Sequence of chain 2.F:
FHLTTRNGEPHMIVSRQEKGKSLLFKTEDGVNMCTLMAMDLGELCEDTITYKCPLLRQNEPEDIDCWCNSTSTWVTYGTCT

The small molecule below binds the protein below.
Small molecule (SMILES): CC(=O)N[C@@H]1[C@@H](O)[C@H](O)[C@@H](CO)O[C@H]1O

Sequence of chain 2.E:
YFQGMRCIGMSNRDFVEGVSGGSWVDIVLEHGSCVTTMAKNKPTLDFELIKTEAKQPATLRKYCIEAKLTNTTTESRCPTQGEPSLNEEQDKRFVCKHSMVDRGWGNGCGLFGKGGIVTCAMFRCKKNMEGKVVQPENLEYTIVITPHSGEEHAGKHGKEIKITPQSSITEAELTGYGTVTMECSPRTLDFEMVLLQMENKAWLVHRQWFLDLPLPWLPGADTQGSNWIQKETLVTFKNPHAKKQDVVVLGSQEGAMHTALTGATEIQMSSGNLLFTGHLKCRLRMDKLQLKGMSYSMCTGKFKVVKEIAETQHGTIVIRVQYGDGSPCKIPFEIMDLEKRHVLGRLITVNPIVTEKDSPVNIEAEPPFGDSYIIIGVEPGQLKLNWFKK

Binding-site contacts:
Ligand atom O7 contacts residue ASN75 of chain 2.E at 3.2 Å (h-bond).
Ligand atom C8 contacts residue ASN75 of chain 2.E at 3.0 Å.
Ligand atom C6 contacts residue ASN75 of chain 2.E at 3.8 Å.
Ligand atom C8 contacts residue PHE98 of chain 2.E at 3.6 Å (hydrophobic).
Ligand atom C2 contacts residue NAG1 of chain 2.Z at 4.1 Å.
Ligand atom C6 contacts residue CYS45 of chain 2.F at 4.4 Å (hydrophobic).
Ligand atom C4 contacts residue ASN75 of chain 2.E at 4.0 Å.
Ligand atom N2 contacts residue ASN75 of chain 2.E at 3.0 Å (h-bond).
Ligand atom C3 contacts residue NAG1 of chain 2.Z at 3.3 Å.
Ligand atom O7 contacts residue MET126 of chain 2.E at 3.1 Å.
Ligand atom O5 contacts residue ASN75 of chain 2.E at 2.1 Å (h-bond).
Ligand atom C6 contacts residue NAG1 of chain 2.Z at 3.4 Å.
Ligand atom C8 contacts residue MET126 of chain 2.E at 3.7 Å (hydrophobic).
Ligand atom C7 contacts residue MET126 of chain 2.E at 3.8 Å (hydrophobic).
Ligand atom O4 contacts residue NAG1 of chain 2.Z at 1.6 Å.
Ligand atom O6 contacts residue ASN75 of chain 2.E at 3.8 Å.
Ligand atom O3 contacts residue NAG1 of chain 2.Z at 2.4 Å (h-bond).
Ligand atom O6 contacts residue CYS45 of chain 2.F at 3.4 Å (h-bond).
Ligand atom C5 contacts residue ASN75 of chain 2.E at 3.2 Å.
Ligand atom C1 contacts residue ASN75 of chain 2.E at 1.3 Å.
Ligand atom C6 contacts residue THR48 of chain 2.F at 4.4 Å.
Ligand atom O5 contacts residue THR48 of chain 2.F at 4.0 Å.
Ligand atom C2 contacts residue ASN75 of chain 2.E at 2.6 Å.
Ligand atom O6 contacts residue NAG1 of chain 2.Z at 4.1 Å.
Ligand atom O6 contacts residue THR48 of chain 2.F at 4.0 Å.
Ligand atom C4 contacts residue NAG1 of chain 2.Z at 2.9 Å.
Ligand atom C3 contacts residue ASN75 of chain 2.E at 3.5 Å.
Ligand atom O6 contacts residue GLU46 of chain 2.F at 3.8 Å.
Ligand atom C5 contacts residue NAG1 of chain 2.Z at 3.7 Å.
Ligand atom C7 contacts residue ASN75 of chain 2.E at 2.8 Å.